The small molecule below binds the protein below.
Small molecule (SMILES): CC(=O)N[C@H]1[C@H](O[C@H]2[C@H](O)[C@@H](NC(C)=O)CO[C@@H]2CO)O[C@H](CO)[C@@H](O[C@@H]2O[C@H](CO[C@H]3O[C@H](CO)[C@@H](O)[C@H](O)[C@@H]3O)[C@@H](O)[C@H](O[C@H]3O[C@H](CO)[C@@H](O)[C@H](O)[C@@H]3O[C@H]3O[C@H](CO)[C@@H](O)[C@H](O)[C@@H]3O)[C@@H]2O)[C@@H]1O

Sequence of chain 1.H:
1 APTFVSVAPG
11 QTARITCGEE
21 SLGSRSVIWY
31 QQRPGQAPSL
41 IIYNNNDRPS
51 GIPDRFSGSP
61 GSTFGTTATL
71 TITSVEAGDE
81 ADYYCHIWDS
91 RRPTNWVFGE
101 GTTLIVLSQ

Binding-site contacts:
Ligand atom N2 contacts residue ASN145 of chain 1.G at 3.0 Å (h-bond).
Ligand atom C6 contacts residue THR115 of chain 1.I at 3.5 Å.
Ligand atom O2 contacts residue THR57 of chain 1.I at 3.6 Å.
Ligand atom C2 contacts residue THR94 of chain 1.H at 4.0 Å.
Ligand atom C3 contacts residue ASN145 of chain 1.G at 3.8 Å.
Ligand atom C5 contacts residue TYR33 of chain 1.I at 3.8 Å (hydrophobic).
Ligand atom C8 contacts residue ASN58 of chain 1.I at 3.4 Å.
Ligand atom O5 contacts residue GLY55 of chain 1.I at 4.0 Å.
Ligand atom C8 contacts residue THR94 of chain 1.H at 4.1 Å.
Ligand atom C8 contacts residue ASP89 of chain 1.H at 3.5 Å.
Ligand atom C5 contacts residue ASP56 of chain 1.I at 3.6 Å.
Ligand atom O7 contacts residue PHE114 of chain 1.I at 3.8 Å.
Ligand atom C6 contacts residue HIS52 of chain 1.I at 4.0 Å.
Ligand atom C8 contacts residue ARG92 of chain 1.H at 3.9 Å.
Ligand atom C3 contacts residue THR94 of chain 1.H at 3.5 Å.
Ligand atom C1 contacts residue ASN145 of chain 1.G at 1.5 Å.
Ligand atom O3 contacts residue HIS100 of chain 1.I at 4.0 Å.
Ligand atom O3 contacts residue THR94 of chain 1.H at 3.6 Å.
Ligand atom C2 contacts residue THR57 of chain 1.I at 4.0 Å.
Ligand atom C7 contacts residue ASN145 of chain 1.G at 3.3 Å.
Ligand atom O3 contacts residue ASN58 of chain 1.I at 3.3 Å (h-bond).
Ligand atom C2 contacts residue ASN145 of chain 1.G at 2.5 Å.
Ligand atom C5 contacts residue ASN145 of chain 1.G at 3.7 Å.
Ligand atom C7 contacts residue ASN58 of chain 1.I at 3.7 Å.
Ligand atom C4 contacts residue TYR33 of chain 1.I at 3.9 Å (hydrophobic).
Ligand atom N2 contacts residue THR94 of chain 1.H at 3.2 Å (h-bond).
Ligand atom O7 contacts residue ASN145 of chain 1.G at 3.1 Å (h-bond).
Ligand atom C6 contacts residue GLY55 of chain 1.I at 3.9 Å.
Ligand atom C6 contacts residue SER54 of chain 1.I at 3.8 Å.
Ligand atom O4 contacts residue TYR33 of chain 1.I at 3.1 Å (h-bond).
Ligand atom O7 contacts residue ASN58 of chain 1.I at 4.1 Å.
Ligand atom C8 contacts residue TRP88 of chain 1.H at 3.9 Å (hydrophobic).
Ligand atom O4 contacts residue HIS52 of chain 1.I at 3.6 Å (h-bond).
Ligand atom O5 contacts residue ASN145 of chain 1.G at 2.4 Å (h-bond).
Ligand atom C1 contacts residue GLY55 of chain 1.I at 3.6 Å.
Ligand atom C6 contacts residue TRP113 of chain 1.I at 4.0 Å (hydrophobic).
Ligand atom O6 contacts residue SER54 of chain 1.I at 3.1 Å (h-bond).
Ligand atom O6 contacts residue THR115 of chain 1.I at 2.7 Å (h-bond).
Ligand atom O4 contacts residue ASP56 of chain 1.I at 3.9 Å.
Ligand atom C2 contacts residue ASN58 of chain 1.I at 4.1 Å.

Sequence of chain 1.G:
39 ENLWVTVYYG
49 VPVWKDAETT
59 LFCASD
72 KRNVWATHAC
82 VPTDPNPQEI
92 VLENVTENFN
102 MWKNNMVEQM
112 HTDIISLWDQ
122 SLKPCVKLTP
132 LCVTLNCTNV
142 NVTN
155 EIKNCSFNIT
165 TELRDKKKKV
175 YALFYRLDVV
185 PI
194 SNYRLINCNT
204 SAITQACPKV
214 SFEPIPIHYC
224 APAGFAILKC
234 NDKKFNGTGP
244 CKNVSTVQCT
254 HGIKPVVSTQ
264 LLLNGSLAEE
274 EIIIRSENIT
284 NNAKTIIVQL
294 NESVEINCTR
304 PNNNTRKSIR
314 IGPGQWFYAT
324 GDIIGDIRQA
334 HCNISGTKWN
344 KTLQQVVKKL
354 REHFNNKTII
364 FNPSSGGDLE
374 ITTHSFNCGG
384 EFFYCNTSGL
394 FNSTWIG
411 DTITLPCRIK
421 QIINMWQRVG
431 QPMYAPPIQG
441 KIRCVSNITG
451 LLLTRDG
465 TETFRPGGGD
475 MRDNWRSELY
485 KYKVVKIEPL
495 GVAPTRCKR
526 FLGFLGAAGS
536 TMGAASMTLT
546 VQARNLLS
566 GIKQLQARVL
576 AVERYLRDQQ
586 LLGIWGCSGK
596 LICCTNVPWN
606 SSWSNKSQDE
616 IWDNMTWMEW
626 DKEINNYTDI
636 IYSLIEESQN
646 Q

Sequence of chain 1.I:
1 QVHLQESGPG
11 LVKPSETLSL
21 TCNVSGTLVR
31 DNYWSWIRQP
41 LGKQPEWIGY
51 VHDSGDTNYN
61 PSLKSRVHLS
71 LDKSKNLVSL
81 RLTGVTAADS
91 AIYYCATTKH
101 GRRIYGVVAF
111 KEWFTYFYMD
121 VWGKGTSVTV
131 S